Sequence of chain 5.B:
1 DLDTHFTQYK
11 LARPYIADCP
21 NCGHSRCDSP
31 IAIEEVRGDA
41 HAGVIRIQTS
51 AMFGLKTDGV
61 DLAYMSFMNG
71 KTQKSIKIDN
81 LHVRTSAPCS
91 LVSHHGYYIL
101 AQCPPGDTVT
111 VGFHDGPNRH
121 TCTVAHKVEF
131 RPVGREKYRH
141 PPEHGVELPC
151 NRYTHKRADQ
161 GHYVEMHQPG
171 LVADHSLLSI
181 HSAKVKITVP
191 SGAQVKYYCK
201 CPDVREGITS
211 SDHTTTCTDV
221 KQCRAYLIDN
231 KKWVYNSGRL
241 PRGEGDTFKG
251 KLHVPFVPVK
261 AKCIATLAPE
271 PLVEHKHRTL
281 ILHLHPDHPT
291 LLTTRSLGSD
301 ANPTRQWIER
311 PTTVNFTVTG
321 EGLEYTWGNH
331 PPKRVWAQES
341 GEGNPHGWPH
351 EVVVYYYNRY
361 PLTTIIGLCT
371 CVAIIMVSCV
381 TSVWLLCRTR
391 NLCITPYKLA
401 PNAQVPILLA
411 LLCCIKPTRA

The small molecule below binds the protein below.
Small molecule (SMILES): CC(=O)N[C@@H]1[C@@H](O)[C@H](O)[C@@H](CO)O[C@H]1O

Binding-site contacts:
Ligand atom C1 contacts residue VAL314 of chain 5.B at 4.4 Å (hydrophobic).
Ligand atom O5 contacts residue THR313 of chain 5.B at 4.3 Å.
Ligand atom C6 contacts residue ASN315 of chain 5.B at 4.5 Å.
Ligand atom N2 contacts residue ASN315 of chain 5.B at 2.8 Å (h-bond).
Ligand atom C3 contacts residue ASN315 of chain 5.B at 3.8 Å.
Ligand atom C6 contacts residue THR313 of chain 5.B at 4.5 Å.
Ligand atom C2 contacts residue ASN315 of chain 5.B at 2.5 Å.
Ligand atom C7 contacts residue ASN315 of chain 5.B at 3.3 Å.
Ligand atom C4 contacts residue ASN315 of chain 5.B at 4.3 Å.
Ligand atom C1 contacts residue ASN315 of chain 5.B at 1.4 Å.
Ligand atom C8 contacts residue ILE281 of chain 5.B at 4.5 Å (hydrophobic).
Ligand atom O7 contacts residue ASN315 of chain 5.B at 4.2 Å.
Ligand atom C8 contacts residue ASN315 of chain 5.B at 3.5 Å.
Ligand atom O5 contacts residue ASN315 of chain 5.B at 2.4 Å (h-bond).
Ligand atom C5 contacts residue ASN315 of chain 5.B at 3.7 Å.
Ligand atom O5 contacts residue VAL314 of chain 5.B at 3.8 Å.